This protein binds this small molecule.
Small molecule (SMILES): CC(=O)NCCCC[C@H](N)C(=O)N[C@@H](CO)C(=O)N[C@@H](C)C(=O)N1CCC[C@H]1C(=O)N[C@@H](C)C=O

Binding-site contacts:
Ligand atom OH contacts residue GLY86 of chain 1.D at 3.1 Å.
Ligand atom O contacts residue HIS116 of chain 1.D at 3.6 Å.
Ligand atom NZ contacts residue THR67 of chain 1.D at 2.8 Å (h-bond).
Ligand atom CH3 contacts residue TRP87 of chain 1.D at 3.6 Å (hydrophobic).
Ligand atom OH contacts residue GLY88 of chain 1.D at 3.2 Å (h-bond).
Ligand atom CB contacts residue GLU89 of chain 1.D at 3.6 Å.
Ligand atom C contacts residue GLY88 of chain 1.D at 3.7 Å.
Ligand atom CH contacts residue TRP87 of chain 1.D at 3.2 Å (hydrophobic).
Ligand atom CD contacts residue THR67 of chain 1.D at 3.6 Å.
Ligand atom N contacts residue HIS116 of chain 1.D at 3.6 Å.
Ligand atom C contacts residue GLU89 of chain 1.D at 3.4 Å.
Ligand atom CG contacts residue GLU89 of chain 1.D at 3.5 Å.
Ligand atom CH3 contacts residue HIS37 of chain 1.D at 3.7 Å.
Ligand atom CB contacts residue HIS116 of chain 1.D at 3.8 Å.
Ligand atom CB contacts residue TRP87 of chain 1.D at 3.7 Å (hydrophobic).
Ligand atom CD contacts residue TRP87 of chain 1.D at 3.4 Å (hydrophobic).
Ligand atom OH contacts residue TRP87 of chain 1.D at 2.4 Å (h-bond).
Ligand atom CA contacts residue TRP87 of chain 1.D at 3.4 Å (hydrophobic).
Ligand atom CH contacts residue TYR68 of chain 1.D at 3.7 Å (hydrophobic).
Ligand atom CA contacts residue GLU89 of chain 1.D at 2.9 Å.
Ligand atom CB contacts residue GLU89 of chain 1.D at 3.7 Å.
Ligand atom CD contacts residue HIS65 of chain 1.D at 3.6 Å.
Ligand atom CH contacts residue THR67 of chain 1.D at 3.8 Å.
Ligand atom CE contacts residue TRP87 of chain 1.D at 3.6 Å (hydrophobic).
Ligand atom CB contacts residue HIS65 of chain 1.D at 3.6 Å.
Ligand atom CE contacts residue GLY88 of chain 1.D at 3.7 Å.
Ligand atom CG contacts residue TRP87 of chain 1.D at 3.6 Å (hydrophobic).
Ligand atom N contacts residue ASP66 of chain 1.B at 3.3 Å (salt-bridge).
Ligand atom CH3 contacts residue TYR68 of chain 1.D at 3.4 Å (hydrophobic).
Ligand atom CB contacts residue ASP66 of chain 1.B at 3.5 Å.
Ligand atom C contacts residue GLU89 of chain 1.D at 3.7 Å.
Ligand atom O contacts residue PRO117 of chain 1.D at 3.1 Å.
Ligand atom O contacts residue GLY88 of chain 1.D at 3.2 Å.
Ligand atom CA contacts residue SO41 of chain 1.M at 3.4 Å.
Ligand atom O contacts residue ASP66 of chain 1.B at 3.6 Å.
Ligand atom O contacts residue GLU89 of chain 1.D at 2.7 Å (salt-bridge).
Ligand atom OH contacts residue TYR68 of chain 1.D at 3.7 Å.
Ligand atom NZ contacts residue TRP87 of chain 1.D at 3.6 Å.
Ligand atom N contacts residue GLU89 of chain 1.D at 2.9 Å (salt-bridge).
Ligand atom N contacts residue SO41 of chain 1.M at 2.6 Å (h-bond).

Sequence of chain 1.B:
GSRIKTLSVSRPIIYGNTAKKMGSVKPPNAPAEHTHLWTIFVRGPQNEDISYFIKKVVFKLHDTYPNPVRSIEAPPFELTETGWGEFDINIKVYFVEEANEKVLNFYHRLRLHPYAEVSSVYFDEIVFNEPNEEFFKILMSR

Sequence of chain 1.D:
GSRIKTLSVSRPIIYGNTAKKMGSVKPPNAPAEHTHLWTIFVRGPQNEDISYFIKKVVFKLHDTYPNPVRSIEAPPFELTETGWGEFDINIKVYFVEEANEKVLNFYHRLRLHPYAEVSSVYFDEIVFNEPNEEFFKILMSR